This small molecule binds to this protein.
Small molecule (SMILES): CC(=O)N[C@@H]1[C@@H](O)[C@H](O)[C@@H](CO)O[C@H]1O

Sequence of chain 1.A:
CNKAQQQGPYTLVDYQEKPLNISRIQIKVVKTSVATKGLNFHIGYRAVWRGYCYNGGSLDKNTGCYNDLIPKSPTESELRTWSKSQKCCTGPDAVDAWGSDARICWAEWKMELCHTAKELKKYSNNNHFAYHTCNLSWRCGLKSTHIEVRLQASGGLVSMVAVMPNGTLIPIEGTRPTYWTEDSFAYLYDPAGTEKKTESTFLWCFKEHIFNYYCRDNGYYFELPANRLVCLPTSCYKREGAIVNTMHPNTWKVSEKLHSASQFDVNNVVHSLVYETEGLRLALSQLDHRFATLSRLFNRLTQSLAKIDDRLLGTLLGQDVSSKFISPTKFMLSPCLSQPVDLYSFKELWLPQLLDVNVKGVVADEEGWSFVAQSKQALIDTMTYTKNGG

Binding-site contacts:
Ligand atom C5 contacts residue THR171 of chain 1.A at 4.2 Å.
Ligand atom O5 contacts residue THR171 of chain 1.A at 4.1 Å.
Ligand atom C1 contacts residue THR171 of chain 1.A at 3.2 Å.
Ligand atom C2 contacts residue THR171 of chain 1.A at 3.5 Å.
Ligand atom C2 contacts residue ASN169 of chain 1.A at 2.4 Å.
Ligand atom C5 contacts residue ASN169 of chain 1.A at 3.7 Å.
Ligand atom C7 contacts residue THR171 of chain 1.A at 4.3 Å.
Ligand atom C4 contacts residue THR171 of chain 1.A at 4.5 Å.
Ligand atom C8 contacts residue ASN169 of chain 1.A at 4.2 Å.
Ligand atom C3 contacts residue ASN169 of chain 1.A at 3.8 Å.
Ligand atom C5 contacts residue MET167 of chain 1.A at 3.8 Å (hydrophobic).
Ligand atom O7 contacts residue ASN169 of chain 1.A at 2.9 Å (h-bond).
Ligand atom C7 contacts residue ASN169 of chain 1.A at 3.1 Å.
Ligand atom C4 contacts residue ASN169 of chain 1.A at 4.2 Å.
Ligand atom N2 contacts residue THR171 of chain 1.A at 3.3 Å (h-bond).
Ligand atom C1 contacts residue ASN169 of chain 1.A at 1.4 Å.
Ligand atom C6 contacts residue MET167 of chain 1.A at 3.9 Å (hydrophobic).
Ligand atom N2 contacts residue ASN169 of chain 1.A at 2.9 Å (h-bond).
Ligand atom O5 contacts residue ASN169 of chain 1.A at 2.4 Å (h-bond).
Ligand atom C6 contacts residue GLU185 of chain 1.A at 3.3 Å.
Ligand atom O6 contacts residue GLU185 of chain 1.A at 3.3 Å (salt-bridge).
Ligand atom C3 contacts residue THR171 of chain 1.A at 3.6 Å.
Ligand atom O5 contacts residue MET167 of chain 1.A at 4.0 Å.
Ligand atom C1 contacts residue MET167 of chain 1.A at 4.5 Å (hydrophobic).